The small molecule below binds the protein below.
Small molecule (SMILES): C[C@@H]1O[C@@H](O[C@H]2C[C@@H](O)[C@]3(CO)[C@H]4[C@H](O)C[C@]5(C)[C@@H](C6=CC(=O)OC6)CC[C@]5(O)[C@@H]4CC[C@]3(O)C2)[C@H](O)[C@H](O)[C@H]1O

Sequence of chain 1.B:
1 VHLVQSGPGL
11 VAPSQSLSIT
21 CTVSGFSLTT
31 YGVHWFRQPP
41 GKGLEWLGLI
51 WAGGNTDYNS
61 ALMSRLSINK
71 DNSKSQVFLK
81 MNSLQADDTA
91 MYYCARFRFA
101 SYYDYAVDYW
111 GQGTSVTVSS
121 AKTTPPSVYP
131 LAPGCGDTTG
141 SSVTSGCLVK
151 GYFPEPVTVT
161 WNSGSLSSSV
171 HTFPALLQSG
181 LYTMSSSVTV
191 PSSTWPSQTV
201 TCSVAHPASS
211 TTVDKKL

Sequence of chain 1.A:
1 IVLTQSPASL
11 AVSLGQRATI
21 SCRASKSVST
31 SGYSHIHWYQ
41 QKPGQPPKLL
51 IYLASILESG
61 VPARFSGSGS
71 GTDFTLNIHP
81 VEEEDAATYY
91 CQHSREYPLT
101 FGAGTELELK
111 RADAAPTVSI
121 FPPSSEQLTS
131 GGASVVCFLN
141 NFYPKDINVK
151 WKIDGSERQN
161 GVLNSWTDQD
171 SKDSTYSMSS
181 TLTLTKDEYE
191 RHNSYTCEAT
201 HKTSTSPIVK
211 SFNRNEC

Binding-site contacts:
Ligand atom O21 contacts residue HIS34 of chain 1.B at 3.0 Å (h-bond).
Ligand atom O23 contacts residue VAL107 of chain 1.B at 3.6 Å.
Ligand atom C21 contacts residue LEU49 of chain 1.B at 3.6 Å (hydrophobic).
Ligand atom O2' contacts residue TYR103 of chain 1.B at 3.7 Å.
Ligand atom C3 contacts residue TYR102 of chain 1.B at 3.7 Å (hydrophobic).
Ligand atom O14 contacts residue SER94 of chain 1.A at 2.6 Å (h-bond).
Ligand atom C6 contacts residue ARG95 of chain 1.A at 3.8 Å.
Ligand atom C21 contacts residue TYR97 of chain 1.A at 3.4 Å (hydrophobic).
Ligand atom C15 contacts residue TYR105 of chain 1.B at 3.5 Å (hydrophobic).
Ligand atom C5' contacts residue TYR102 of chain 1.B at 3.5 Å (hydrophobic).
Ligand atom C18 contacts residue TYR97 of chain 1.A at 3.8 Å (hydrophobic).
Ligand atom O5' contacts residue TYR102 of chain 1.B at 3.4 Å.
Ligand atom C19 contacts residue ARG95 of chain 1.A at 3.2 Å.
Ligand atom C16 contacts residue PHE99 of chain 1.B at 3.7 Å (hydrophobic).
Ligand atom O21 contacts residue PHE97 of chain 1.B at 3.6 Å.
Ligand atom C16 contacts residue PHE97 of chain 1.B at 3.9 Å (hydrophobic).
Ligand atom O23 contacts residue HIS34 of chain 1.B at 3.5 Å.
Ligand atom C2 contacts residue TYR102 of chain 1.B at 3.6 Å (hydrophobic).
Ligand atom C23 contacts residue HIS34 of chain 1.B at 3.7 Å.
Ligand atom C8 contacts residue SER94 of chain 1.A at 3.7 Å.
Ligand atom C22 contacts residue PHE97 of chain 1.B at 3.6 Å (hydrophobic).
Ligand atom O23 contacts residue LEU99 of chain 1.A at 3.6 Å.
Ligand atom C21 contacts residue PHE97 of chain 1.B at 3.5 Å (hydrophobic).
Ligand atom C22 contacts residue TYR105 of chain 1.B at 3.8 Å (hydrophobic).
Ligand atom C6 contacts residue HIS35 of chain 1.A at 3.4 Å.
Ligand atom C7 contacts residue SER94 of chain 1.A at 3.9 Å.
Ligand atom O23 contacts residue PHE97 of chain 1.B at 3.7 Å.
Ligand atom O5' contacts residue TYR103 of chain 1.B at 3.9 Å.
Ligand atom C7 contacts residue HIS35 of chain 1.A at 3.5 Å.
Ligand atom O5 contacts residue THR30 of chain 1.A at 3.2 Å (h-bond).
Ligand atom C6 contacts residue THR30 of chain 1.A at 3.6 Å.
Ligand atom C6' contacts residue TYR102 of chain 1.B at 3.7 Å (hydrophobic).
Ligand atom O5 contacts residue ARG95 of chain 1.A at 3.8 Å.
Ligand atom O14 contacts residue TYR105 of chain 1.B at 3.2 Å (h-bond).
Ligand atom C14 contacts residue SER94 of chain 1.A at 3.7 Å.
Ligand atom O2' contacts residue SER31 of chain 1.A at 3.8 Å.
Ligand atom C20 contacts residue PHE97 of chain 1.B at 3.4 Å (hydrophobic).
Ligand atom O19 contacts residue ARG95 of chain 1.A at 3.9 Å.
Ligand atom C23 contacts residue LEU99 of chain 1.A at 3.9 Å (hydrophobic).
Ligand atom C23 contacts residue PHE97 of chain 1.B at 3.5 Å (hydrophobic).